A small-molecule ligand and the protein it binds are described below.
Small molecule (SMILES): C[C@H](NC=O)C(=O)N[C@@H](C)C(=O)N1CCC[C@H]1C(=O)N[C@H](C=O)CCCCN

Binding-site contacts:
Ligand atom O contacts residue GLY194 of chain 1.A at 3.2 Å (h-bond).
Ligand atom C contacts residue GLN174 of chain 1.A at 3.8 Å.
Ligand atom N contacts residue SER177 of chain 1.A at 2.8 Å (h-bond).
Ligand atom CA contacts residue SER195 of chain 1.A at 3.8 Å.
Ligand atom N contacts residue GLY194 of chain 1.A at 2.9 Å (h-bond).
Ligand atom NZ contacts residue ASP171 of chain 1.A at 3.0 Å (salt-bridge).
Ligand atom CA contacts residue SER192 of chain 1.A at 3.9 Å.
Ligand atom NZ contacts residue SER172 of chain 1.A at 3.0 Å (h-bond).
Ligand atom CA contacts residue SER192 of chain 1.A at 3.5 Å.
Ligand atom C contacts residue GLY194 of chain 1.A at 3.6 Å.
Ligand atom CA contacts residue GLN174 of chain 1.A at 3.9 Å.
Ligand atom O3 contacts residue GLY196 of chain 1.A at 3.1 Å (h-bond).
Ligand atom O contacts residue GLY175 of chain 1.A at 2.9 Å (h-bond).
Ligand atom NZ contacts residue GLY204 of chain 1.A at 3.6 Å.
Ligand atom CA contacts residue GLY194 of chain 1.A at 3.4 Å.
Ligand atom C contacts residue HIS40 of chain 1.A at 3.7 Å.
Ligand atom CG contacts residue GLN174 of chain 1.A at 3.6 Å.
Ligand atom O contacts residue CYS173 of chain 1.A at 3.5 Å (h-bond).
Ligand atom C contacts residue SER177 of chain 1.A at 1.4 Å.
Ligand atom O contacts residue GLN174 of chain 1.A at 2.9 Å (h-bond).
Ligand atom CA contacts residue SER177 of chain 1.A at 2.4 Å.
Ligand atom CE contacts residue SER172 of chain 1.A at 3.3 Å.
Ligand atom N contacts residue HIS40 of chain 1.A at 3.7 Å.
Ligand atom O contacts residue TRP193 of chain 1.A at 3.4 Å.
Ligand atom CD contacts residue SER172 of chain 1.A at 3.7 Å.
Ligand atom CB contacts residue HIS40 of chain 1.A at 3.5 Å.
Ligand atom CA contacts residue GLY194 of chain 1.A at 3.9 Å.
Ligand atom O contacts residue SER177 of chain 1.A at 2.3 Å (h-bond).
Ligand atom O3 contacts residue GLY194 of chain 1.A at 3.7 Å.
Ligand atom O3 contacts residue SER195 of chain 1.A at 3.5 Å.
Ligand atom CB contacts residue SER177 of chain 1.A at 3.0 Å.
Ligand atom CB contacts residue CYS173 of chain 1.A at 3.7 Å (hydrophobic).
Ligand atom CA contacts residue TRP193 of chain 1.A at 3.9 Å (hydrophobic).
Ligand atom C4 contacts residue SER195 of chain 1.A at 3.6 Å.
Ligand atom O contacts residue GLN174 of chain 1.A at 3.3 Å.
Ligand atom N contacts residue SER192 of chain 1.A at 2.9 Å (h-bond).
Ligand atom O contacts residue ASP176 of chain 1.A at 3.5 Å (salt-bridge).
Ligand atom CE contacts residue GLY196 of chain 1.A at 3.8 Å.
Ligand atom C contacts residue SER192 of chain 1.A at 3.7 Å.
Ligand atom CB contacts residue TRP193 of chain 1.A at 3.8 Å (hydrophobic).

Sequence of chain 1.A:
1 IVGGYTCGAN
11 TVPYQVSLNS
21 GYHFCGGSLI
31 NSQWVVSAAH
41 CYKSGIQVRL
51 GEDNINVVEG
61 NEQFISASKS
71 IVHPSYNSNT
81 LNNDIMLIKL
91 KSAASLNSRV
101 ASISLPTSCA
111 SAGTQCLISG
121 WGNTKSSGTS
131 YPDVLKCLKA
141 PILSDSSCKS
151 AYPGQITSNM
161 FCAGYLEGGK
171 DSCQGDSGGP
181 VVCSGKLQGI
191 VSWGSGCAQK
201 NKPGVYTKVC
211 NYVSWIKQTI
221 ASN